The small molecule below binds the protein below.
Small molecule (SMILES): CC1=C(CCC(=O)O)C2=Cc3c(CCC(=O)O)c(C)c4n3[Fe@]35n6c(c(C)c(CCC(=O)O)c6=CC1=[N+]23)=CC1=[N+]5C(=C4)C(C)=C1CCC(=O)O

Binding-site contacts:
Ligand atom C3D contacts residue VOV1 of chain 1.S at 0.2 Å.
Ligand atom C3C contacts residue VOV1 of chain 1.S at 0.1 Å.
Ligand atom CHD contacts residue VOV1 of chain 1.S at 0.1 Å.
Ligand atom CAC contacts residue VOV1 of chain 1.S at 0.1 Å.
Ligand atom CBA contacts residue VOV1 of chain 1.S at 0.3 Å.
Ligand atom CGA contacts residue VOV1 of chain 1.S at 0.0 Å.
Ligand atom NA contacts residue VOV1 of chain 1.S at 0.1 Å (h-bond).
Ligand atom CMC contacts residue VOV1 of chain 1.S at 0.1 Å.
Ligand atom CMA contacts residue VOV1 of chain 1.S at 0.1 Å.
Ligand atom C1D contacts residue VOV1 of chain 1.S at 0.1 Å.
Ligand atom CAA contacts residue VOV1 of chain 1.S at 0.2 Å.
Ligand atom CMD contacts residue VOV1 of chain 1.S at 0.2 Å.
Ligand atom C2B contacts residue VOV1 of chain 1.S at 0.5 Å.
Ligand atom ND contacts residue VOV1 of chain 1.S at 0.1 Å (h-bond).
Ligand atom C1A contacts residue VOV1 of chain 1.S at 0.1 Å.
Ligand atom CGD contacts residue VOV1 of chain 1.S at 0.1 Å.
Ligand atom C1C contacts residue VOV1 of chain 1.S at 0.1 Å.
Ligand atom C2D contacts residue VOV1 of chain 1.S at 0.1 Å.
Ligand atom CHA contacts residue VOV1 of chain 1.S at 0.2 Å.
Ligand atom CAD contacts residue VOV1 of chain 1.S at 0.1 Å.
Ligand atom NC contacts residue VOV1 of chain 1.S at 0.1 Å (h-bond).
Ligand atom C4B contacts residue VOV1 of chain 1.S at 0.2 Å.
Ligand atom O1A contacts residue VOV1 of chain 1.S at 0.2 Å (h-bond).
Ligand atom O2D contacts residue VOV1 of chain 1.S at 0.1 Å (h-bond).
Ligand atom C3B contacts residue VOV1 of chain 1.S at 0.4 Å.
Ligand atom C2A contacts residue VOV1 of chain 1.S at 0.1 Å.
Ligand atom NB contacts residue VOV1 of chain 1.S at 0.2 Å (h-bond).
Ligand atom O2A contacts residue VOV1 of chain 1.S at 0.1 Å (h-bond).
Ligand atom C4D contacts residue VOV1 of chain 1.S at 0.1 Å.
Ligand atom C4A contacts residue VOV1 of chain 1.S at 0.1 Å.
Ligand atom CHC contacts residue VOV1 of chain 1.S at 0.1 Å.
Ligand atom O1D contacts residue VOV1 of chain 1.S at 0.4 Å (h-bond).
Ligand atom C1B contacts residue VOV1 of chain 1.S at 0.3 Å.
Ligand atom FE contacts residue VOV1 of chain 1.S at 0.2 Å.
Ligand atom C4C contacts residue VOV1 of chain 1.S at 0.1 Å.
Ligand atom C3A contacts residue VOV1 of chain 1.S at 0.2 Å.
Ligand atom C2C contacts residue VOV1 of chain 1.S at 0.1 Å.
Ligand atom CHB contacts residue VOV1 of chain 1.S at 0.3 Å.
Ligand atom CAB contacts residue VOV1 of chain 1.S at 0.5 Å.
Ligand atom CBD contacts residue VOV1 of chain 1.S at 0.3 Å.

Sequence of chain 1.D:
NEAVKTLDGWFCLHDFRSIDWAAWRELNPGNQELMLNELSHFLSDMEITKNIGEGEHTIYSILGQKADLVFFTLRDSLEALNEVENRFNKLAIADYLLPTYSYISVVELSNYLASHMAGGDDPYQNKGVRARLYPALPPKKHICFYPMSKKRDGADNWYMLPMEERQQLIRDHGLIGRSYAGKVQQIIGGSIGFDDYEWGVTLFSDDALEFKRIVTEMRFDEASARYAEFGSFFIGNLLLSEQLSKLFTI